Sequence of chain 1.H:
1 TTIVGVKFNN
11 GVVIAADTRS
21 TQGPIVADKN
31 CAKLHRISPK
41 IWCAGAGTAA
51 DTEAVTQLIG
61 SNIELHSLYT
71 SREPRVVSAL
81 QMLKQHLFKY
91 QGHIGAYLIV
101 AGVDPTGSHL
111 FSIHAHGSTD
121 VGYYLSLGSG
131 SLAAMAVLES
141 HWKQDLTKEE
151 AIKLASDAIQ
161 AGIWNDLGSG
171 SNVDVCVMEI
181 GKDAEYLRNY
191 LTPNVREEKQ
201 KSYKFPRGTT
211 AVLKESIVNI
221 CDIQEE

Sequence of chain 1.I:
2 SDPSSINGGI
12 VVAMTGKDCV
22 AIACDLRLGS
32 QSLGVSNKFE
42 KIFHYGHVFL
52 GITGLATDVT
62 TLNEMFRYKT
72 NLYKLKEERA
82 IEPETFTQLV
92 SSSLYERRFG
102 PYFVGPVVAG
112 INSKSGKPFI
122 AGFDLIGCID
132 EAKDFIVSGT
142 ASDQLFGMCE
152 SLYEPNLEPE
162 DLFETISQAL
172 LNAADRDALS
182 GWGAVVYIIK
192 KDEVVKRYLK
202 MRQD

The protein below binds the small molecule below.
Small molecule (SMILES): COc1ccc(C[C@H](NC(=O)[C@H](C)NC(=O)CN2CCOCC2)C(=O)N[C@@H](C[C@@H]2CCC[C@@H]3CCCC[C@H]32)[C@@H](O)C(C)(C)O)cc1

Binding-site contacts:
Ligand atom C23 contacts residue GW21 of chain 1.FA at 0.1 Å.
Ligand atom C47 contacts residue GW21 of chain 1.FA at 0.2 Å.
Ligand atom C53 contacts residue GW21 of chain 1.FA at 0.1 Å.
Ligand atom C52 contacts residue GW21 of chain 1.FA at 0.1 Å.
Ligand atom C33 contacts residue GW21 of chain 1.FA at 0.2 Å.
Ligand atom C27 contacts residue GW21 of chain 1.FA at 0.2 Å.
Ligand atom C35 contacts residue GW21 of chain 1.FA at 0.1 Å.
Ligand atom C48 contacts residue GW21 of chain 1.FA at 0.2 Å.
Ligand atom C44 contacts residue GW21 of chain 1.FA at 0.2 Å.
Ligand atom C32 contacts residue GW21 of chain 1.FA at 0.2 Å.
Ligand atom C4 contacts residue GW21 of chain 1.FA at 0.1 Å.
Ligand atom N28 contacts residue GW21 of chain 1.FA at 0.2 Å (h-bond).
Ligand atom C36 contacts residue GW21 of chain 1.FA at 0.2 Å.
Ligand atom O45 contacts residue GW21 of chain 1.FA at 0.2 Å (h-bond).
Ligand atom C40 contacts residue GW21 of chain 1.FA at 0.1 Å.
Ligand atom C41 contacts residue GW21 of chain 1.FA at 0.1 Å.
Ligand atom N25 contacts residue GW21 of chain 1.FA at 0.1 Å (h-bond).
Ligand atom C26 contacts residue GW21 of chain 1.FA at 0.2 Å.
Ligand atom C29 contacts residue GW21 of chain 1.FA at 0.1 Å.
Ligand atom C1 contacts residue GW21 of chain 1.FA at 0.1 Å.
Ligand atom O39 contacts residue GW21 of chain 1.FA at 0.2 Å (h-bond).
Ligand atom C50 contacts residue GW21 of chain 1.FA at 0.2 Å.
Ligand atom C7 contacts residue GW21 of chain 1.FA at 0.1 Å.
Ligand atom C3 contacts residue GW21 of chain 1.FA at 0.1 Å.
Ligand atom O49 contacts residue GW21 of chain 1.FA at 0.2 Å (h-bond).
Ligand atom C8 contacts residue GW21 of chain 1.FA at 0.1 Å.
Ligand atom C6 contacts residue GW21 of chain 1.FA at 0.2 Å.
Ligand atom O21 contacts residue GW21 of chain 1.FA at 0.2 Å (h-bond).
Ligand atom C42 contacts residue GW21 of chain 1.FA at 0.1 Å.
Ligand atom C5 contacts residue GW21 of chain 1.FA at 0.1 Å.
Ligand atom C2 contacts residue GW21 of chain 1.FA at 0.1 Å.
Ligand atom N22 contacts residue GW21 of chain 1.FA at 0.1 Å (h-bond).
Ligand atom N31 contacts residue GW21 of chain 1.FA at 0.1 Å (h-bond).
Ligand atom O37 contacts residue GW21 of chain 1.FA at 0.1 Å (h-bond).
Ligand atom C51 contacts residue GW21 of chain 1.FA at 0.1 Å.
Ligand atom C43 contacts residue GW21 of chain 1.FA at 0.1 Å.
Ligand atom O34 contacts residue GW21 of chain 1.FA at 0.2 Å (h-bond).
Ligand atom C38 contacts residue GW21 of chain 1.FA at 0.2 Å.
Ligand atom C30 contacts residue GW21 of chain 1.FA at 0.1 Å.
Ligand atom C24 contacts residue GW21 of chain 1.FA at 0.1 Å.